A protein and the small-molecule ligand that binds it are described below.
Small molecule (SMILES): CC(C)CCC[C@@H](C)[C@H]1CC[C@H]2[C@@H]3CC=C4C[C@@H](O)CC[C@]4(C)[C@H]3CC[C@]12C

Sequence of chain 1.F:
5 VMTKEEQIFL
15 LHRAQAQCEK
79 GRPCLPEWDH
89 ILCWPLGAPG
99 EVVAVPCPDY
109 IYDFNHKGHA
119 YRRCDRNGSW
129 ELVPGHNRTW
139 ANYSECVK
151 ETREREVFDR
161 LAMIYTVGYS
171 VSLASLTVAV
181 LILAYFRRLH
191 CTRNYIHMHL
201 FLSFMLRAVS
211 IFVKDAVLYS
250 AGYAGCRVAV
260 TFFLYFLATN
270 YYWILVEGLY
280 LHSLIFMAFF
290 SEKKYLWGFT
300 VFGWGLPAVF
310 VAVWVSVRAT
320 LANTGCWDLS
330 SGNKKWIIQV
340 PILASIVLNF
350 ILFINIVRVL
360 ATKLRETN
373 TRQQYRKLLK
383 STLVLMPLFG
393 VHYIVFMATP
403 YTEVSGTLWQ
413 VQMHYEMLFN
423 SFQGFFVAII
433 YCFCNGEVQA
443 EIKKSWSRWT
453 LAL

Binding-site contacts:
Ligand atom C2 contacts residue ILE164 of chain 1.F at 4.2 Å (hydrophobic).
Ligand atom C17 contacts residue PHE424 of chain 1.F at 4.1 Å (hydrophobic).
Ligand atom C3 contacts residue ARG160 of chain 1.F at 3.7 Å.
Ligand atom O1 contacts residue ARG160 of chain 1.F at 3.7 Å.
Ligand atom C6 contacts residue ILE164 of chain 1.F at 4.3 Å (hydrophobic).
Ligand atom C19 contacts residue MET163 of chain 1.F at 3.3 Å (hydrophobic).
Ligand atom C1 contacts residue MET163 of chain 1.F at 1.3 Å (hydrophobic).
Ligand atom C25 contacts residue PHE424 of chain 1.F at 4.1 Å (hydrophobic).
Ligand atom C21 contacts residue PHE424 of chain 1.F at 2.9 Å (hydrophobic).
Ligand atom C11 contacts residue MET163 of chain 1.F at 3.5 Å (hydrophobic).
Ligand atom C26 contacts residue PHE424 of chain 1.F at 4.5 Å (hydrophobic).
Ligand atom C11 contacts residue ILE164 of chain 1.F at 4.4 Å (hydrophobic).
Ligand atom C24 contacts residue PHE424 of chain 1.F at 3.9 Å (hydrophobic).
Ligand atom C9 contacts residue ILE164 of chain 1.F at 3.7 Å (hydrophobic).
Ligand atom O1 contacts residue MET163 of chain 1.F at 3.6 Å (h-bond).
Ligand atom C9 contacts residue MET163 of chain 1.F at 3.5 Å (hydrophobic).
Ligand atom C2 contacts residue MET163 of chain 1.F at 1.8 Å (hydrophobic).
Ligand atom C10 contacts residue MET163 of chain 1.F at 2.7 Å (hydrophobic).
Ligand atom C3 contacts residue MET163 of chain 1.F at 3.2 Å (hydrophobic).
Ligand atom C4 contacts residue ARG160 of chain 1.F at 4.2 Å.
Ligand atom C4 contacts residue MET163 of chain 1.F at 4.0 Å (hydrophobic).
Ligand atom C22 contacts residue LEU420 of chain 1.F at 4.2 Å (hydrophobic).
Ligand atom C3 contacts residue ILE164 of chain 1.F at 4.2 Å (hydrophobic).
Ligand atom C20 contacts residue PHE424 of chain 1.F at 3.3 Å (hydrophobic).
Ligand atom C1 contacts residue ILE164 of chain 1.F at 3.4 Å (hydrophobic).
Ligand atom C10 contacts residue ILE164 of chain 1.F at 4.0 Å (hydrophobic).
Ligand atom C17 contacts residue LEU420 of chain 1.F at 4.3 Å (hydrophobic).
Ligand atom C23 contacts residue PHE424 of chain 1.F at 4.0 Å (hydrophobic).
Ligand atom C5 contacts residue ILE164 of chain 1.F at 4.1 Å (hydrophobic).
Ligand atom C5 contacts residue MET163 of chain 1.F at 3.8 Å (hydrophobic).
Ligand atom C22 contacts residue PHE424 of chain 1.F at 2.7 Å (hydrophobic).